Binding-site contacts:
Ligand atom C1 contacts residue VAL335 of chain 1.A at 4.4 Å (hydrophobic).
Ligand atom O7 contacts residue ASN332 of chain 1.A at 4.2 Å.
Ligand atom O6 contacts residue VAL335 of chain 1.A at 4.0 Å.
Ligand atom C1 contacts residue ASN332 of chain 1.A at 1.4 Å.
Ligand atom C7 contacts residue ASN332 of chain 1.A at 3.5 Å.
Ligand atom N2 contacts residue ASN332 of chain 1.A at 2.8 Å (h-bond).
Ligand atom C5 contacts residue ASN332 of chain 1.A at 3.6 Å.
Ligand atom C8 contacts residue GLN329 of chain 1.A at 4.4 Å.
Ligand atom C1 contacts residue SER334 of chain 1.A at 4.2 Å.
Ligand atom O5 contacts residue VAL335 of chain 1.A at 3.7 Å.
Ligand atom C8 contacts residue ASN332 of chain 1.A at 4.1 Å.
Ligand atom C3 contacts residue ASN332 of chain 1.A at 3.8 Å.
Ligand atom O5 contacts residue SER334 of chain 1.A at 3.9 Å.
Ligand atom C4 contacts residue ASN332 of chain 1.A at 4.2 Å.
Ligand atom C2 contacts residue ASN332 of chain 1.A at 2.4 Å.
Ligand atom O5 contacts residue ASN332 of chain 1.A at 2.3 Å (h-bond).
Ligand atom C5 contacts residue SER334 of chain 1.A at 4.2 Å.
Ligand atom C6 contacts residue SER334 of chain 1.A at 4.1 Å.

Sequence of chain 1.A:
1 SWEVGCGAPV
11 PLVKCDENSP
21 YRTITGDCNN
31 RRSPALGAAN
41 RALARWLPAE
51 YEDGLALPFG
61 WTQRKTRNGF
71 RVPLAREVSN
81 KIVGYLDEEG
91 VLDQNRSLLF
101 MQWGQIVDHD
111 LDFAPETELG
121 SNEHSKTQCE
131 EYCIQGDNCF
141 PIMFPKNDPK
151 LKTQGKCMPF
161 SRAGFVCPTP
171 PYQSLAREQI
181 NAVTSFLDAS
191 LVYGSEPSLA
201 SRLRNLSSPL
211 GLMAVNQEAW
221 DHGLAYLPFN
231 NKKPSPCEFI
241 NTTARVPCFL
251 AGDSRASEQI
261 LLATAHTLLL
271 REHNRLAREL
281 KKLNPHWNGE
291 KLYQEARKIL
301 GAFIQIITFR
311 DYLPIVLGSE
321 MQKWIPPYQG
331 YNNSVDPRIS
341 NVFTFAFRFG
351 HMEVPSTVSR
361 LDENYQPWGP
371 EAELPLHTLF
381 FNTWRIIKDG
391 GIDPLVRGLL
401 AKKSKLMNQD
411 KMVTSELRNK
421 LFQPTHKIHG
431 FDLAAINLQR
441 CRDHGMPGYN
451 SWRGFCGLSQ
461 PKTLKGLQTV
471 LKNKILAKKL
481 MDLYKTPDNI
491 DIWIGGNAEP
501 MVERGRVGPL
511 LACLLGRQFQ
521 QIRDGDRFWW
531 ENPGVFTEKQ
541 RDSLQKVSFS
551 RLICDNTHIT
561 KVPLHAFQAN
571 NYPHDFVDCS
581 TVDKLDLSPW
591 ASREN

A protein and the small-molecule ligand that binds it are described below.
Small molecule (SMILES): CC(=O)N[C@@H]1[C@@H](O)[C@H](O)[C@@H](CO)O[C@H]1O